Sequence of chain 31.V:
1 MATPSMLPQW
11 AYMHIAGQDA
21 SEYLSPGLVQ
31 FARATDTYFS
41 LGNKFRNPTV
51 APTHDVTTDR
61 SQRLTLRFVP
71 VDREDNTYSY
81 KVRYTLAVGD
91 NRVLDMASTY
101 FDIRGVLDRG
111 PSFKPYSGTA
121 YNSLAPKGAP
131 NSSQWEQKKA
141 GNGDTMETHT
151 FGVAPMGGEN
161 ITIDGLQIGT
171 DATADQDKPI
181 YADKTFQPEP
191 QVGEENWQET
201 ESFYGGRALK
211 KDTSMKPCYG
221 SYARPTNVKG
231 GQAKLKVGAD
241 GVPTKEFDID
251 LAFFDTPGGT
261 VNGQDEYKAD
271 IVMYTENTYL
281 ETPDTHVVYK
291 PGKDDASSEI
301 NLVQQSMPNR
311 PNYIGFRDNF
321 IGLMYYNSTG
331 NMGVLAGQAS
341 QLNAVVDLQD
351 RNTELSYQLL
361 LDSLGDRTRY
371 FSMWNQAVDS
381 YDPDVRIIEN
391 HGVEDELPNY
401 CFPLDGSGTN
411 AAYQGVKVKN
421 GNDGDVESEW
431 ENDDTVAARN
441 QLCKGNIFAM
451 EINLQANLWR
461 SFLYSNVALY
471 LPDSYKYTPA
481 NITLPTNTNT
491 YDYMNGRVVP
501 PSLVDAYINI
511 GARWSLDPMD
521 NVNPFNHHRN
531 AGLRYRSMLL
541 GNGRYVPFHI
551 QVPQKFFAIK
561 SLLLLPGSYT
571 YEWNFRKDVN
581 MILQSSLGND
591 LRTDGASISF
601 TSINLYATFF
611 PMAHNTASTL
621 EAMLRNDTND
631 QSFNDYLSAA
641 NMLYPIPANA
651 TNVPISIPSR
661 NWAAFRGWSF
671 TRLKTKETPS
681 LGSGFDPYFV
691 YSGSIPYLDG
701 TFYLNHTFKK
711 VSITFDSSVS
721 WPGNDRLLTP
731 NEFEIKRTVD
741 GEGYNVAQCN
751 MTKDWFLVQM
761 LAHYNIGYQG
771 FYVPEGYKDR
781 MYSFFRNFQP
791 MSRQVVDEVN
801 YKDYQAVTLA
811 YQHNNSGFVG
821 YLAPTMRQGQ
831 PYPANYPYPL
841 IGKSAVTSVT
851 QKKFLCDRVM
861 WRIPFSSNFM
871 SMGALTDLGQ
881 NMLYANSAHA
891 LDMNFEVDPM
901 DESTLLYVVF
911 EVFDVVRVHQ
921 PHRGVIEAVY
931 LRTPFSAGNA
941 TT

The protein below binds the small molecule below.
Small molecule (SMILES): CC[C@H](C)[C@H](NC(=O)[C@@H](N)CC(=O)O)C(=O)N[C@@H](CC(N)=O)C(=O)N[C@@H](Cc1ccccc1)C(=O)N[C@@H](CO)C(=O)N[C@@H](CO)C(=O)N[C@H](C=O)CC(C)C

Sequence of chain 31.X:
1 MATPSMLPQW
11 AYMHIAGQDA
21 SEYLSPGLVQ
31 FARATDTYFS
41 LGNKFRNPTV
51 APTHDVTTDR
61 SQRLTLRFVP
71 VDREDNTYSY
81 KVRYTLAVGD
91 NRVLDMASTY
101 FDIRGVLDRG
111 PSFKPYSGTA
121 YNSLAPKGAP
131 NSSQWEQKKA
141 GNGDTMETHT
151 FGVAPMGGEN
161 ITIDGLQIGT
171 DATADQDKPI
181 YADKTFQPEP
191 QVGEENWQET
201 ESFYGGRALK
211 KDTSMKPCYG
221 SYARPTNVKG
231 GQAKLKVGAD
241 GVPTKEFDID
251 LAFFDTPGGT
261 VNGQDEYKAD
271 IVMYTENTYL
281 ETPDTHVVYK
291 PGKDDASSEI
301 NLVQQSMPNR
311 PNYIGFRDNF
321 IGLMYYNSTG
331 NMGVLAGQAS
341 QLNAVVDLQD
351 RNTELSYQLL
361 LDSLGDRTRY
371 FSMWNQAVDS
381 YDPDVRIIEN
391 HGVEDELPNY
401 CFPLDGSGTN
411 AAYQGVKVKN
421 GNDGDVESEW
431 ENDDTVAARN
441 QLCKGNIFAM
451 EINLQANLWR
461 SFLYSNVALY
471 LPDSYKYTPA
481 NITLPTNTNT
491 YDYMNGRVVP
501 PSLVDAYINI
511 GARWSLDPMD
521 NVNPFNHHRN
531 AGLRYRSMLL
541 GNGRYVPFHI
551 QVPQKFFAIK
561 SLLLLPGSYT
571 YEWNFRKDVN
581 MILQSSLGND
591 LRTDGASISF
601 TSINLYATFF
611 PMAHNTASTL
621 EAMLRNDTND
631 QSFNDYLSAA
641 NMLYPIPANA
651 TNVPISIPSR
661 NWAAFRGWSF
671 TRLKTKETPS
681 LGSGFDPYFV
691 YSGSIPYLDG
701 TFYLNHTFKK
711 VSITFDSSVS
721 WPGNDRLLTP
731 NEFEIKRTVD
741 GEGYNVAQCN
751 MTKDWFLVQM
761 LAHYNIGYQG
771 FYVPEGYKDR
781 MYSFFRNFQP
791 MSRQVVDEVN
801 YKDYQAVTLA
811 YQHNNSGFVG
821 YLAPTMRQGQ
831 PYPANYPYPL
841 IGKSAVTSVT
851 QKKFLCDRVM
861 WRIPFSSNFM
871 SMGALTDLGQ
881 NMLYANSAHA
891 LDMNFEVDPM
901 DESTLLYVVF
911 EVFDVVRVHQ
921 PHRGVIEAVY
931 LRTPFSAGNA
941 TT

Binding-site contacts:
Ligand atom N contacts residue GLY873 of chain 31.X at 3.8 Å.
Ligand atom N contacts residue ALA874 of chain 31.X at 3.8 Å.
Ligand atom CB contacts residue ALA874 of chain 31.X at 3.9 Å (hydrophobic).
Ligand atom CA contacts residue ARG666 of chain 31.X at 3.6 Å.
Ligand atom N contacts residue SER871 of chain 31.X at 3.6 Å.
Ligand atom N contacts residue ARG666 of chain 31.X at 3.4 Å.
Ligand atom O contacts residue ALA874 of chain 31.X at 3.7 Å.
Ligand atom OG contacts residue PHE45 of chain 31.V at 3.3 Å (h-bond).
Ligand atom CB contacts residue GLU911 of chain 31.X at 3.6 Å.
Ligand atom CB contacts residue ARG666 of chain 31.X at 3.9 Å.
Ligand atom CG contacts residue GLU911 of chain 31.X at 3.5 Å.
Ligand atom CG contacts residue ASN634 of chain 31.X at 3.9 Å.
Ligand atom OD2 contacts residue GLU911 of chain 31.X at 3.4 Å (salt-bridge).
Ligand atom ND2 contacts residue THR49 of chain 31.V at 3.9 Å.
Ligand atom OD2 contacts residue PRO864 of chain 31.X at 3.6 Å.
Ligand atom OD2 contacts residue GLY667 of chain 31.X at 3.7 Å.
Ligand atom O contacts residue ARG46 of chain 31.V at 3.9 Å.
Ligand atom CB contacts residue GLY42 of chain 31.V at 3.7 Å.
Ligand atom N contacts residue ARG46 of chain 31.V at 3.9 Å.
Ligand atom O contacts residue GLY42 of chain 31.V at 3.5 Å.
Ligand atom OD1 contacts residue GLY667 of chain 31.X at 3.3 Å (h-bond).
Ligand atom C contacts residue ASN634 of chain 31.X at 3.8 Å.
Ligand atom OG contacts residue ARG46 of chain 31.V at 3.2 Å.
Ligand atom CG contacts residue GLY667 of chain 31.X at 3.7 Å.
Ligand atom CD1 contacts residue SER21 of chain 31.V at 3.4 Å.
Ligand atom OD1 contacts residue ARG666 of chain 31.X at 3.7 Å.
Ligand atom CB contacts residue ASN47 of chain 31.V at 3.7 Å.
Ligand atom CE1 contacts residue ARG46 of chain 31.V at 3.7 Å.
Ligand atom O contacts residue ASN634 of chain 31.X at 3.0 Å (h-bond).
Ligand atom CD1 contacts residue ARG46 of chain 31.V at 3.9 Å.
Ligand atom CD1 contacts residue ARG33 of chain 31.V at 3.8 Å.
Ligand atom N contacts residue GLY42 of chain 31.V at 3.5 Å (h-bond).
Ligand atom CB contacts residue PHE913 of chain 31.X at 3.9 Å (hydrophobic).
Ligand atom CD1 contacts residue ARG666 of chain 31.X at 3.9 Å.
Ligand atom OD1 contacts residue ASN634 of chain 31.X at 3.2 Å (h-bond).
Ligand atom N contacts residue ARG666 of chain 31.X at 3.4 Å (salt-bridge).
Ligand atom CG2 contacts residue TYR636 of chain 31.X at 3.8 Å (hydrophobic).
Ligand atom C contacts residue ARG666 of chain 31.X at 3.7 Å.
Ligand atom CD2 contacts residue ALA20 of chain 31.V at 3.8 Å (hydrophobic).
Ligand atom O contacts residue ASN43 of chain 31.V at 3.6 Å.